Binding-site contacts:
Ligand atom O5 contacts residue GLN168 of chain 1.B at 3.0 Å (h-bond).
Ligand atom C6 contacts residue GLN168 of chain 1.B at 3.8 Å.
Ligand atom O2 contacts residue LYS280 of chain 1.B at 3.5 Å.
Ligand atom O4 contacts residue GLN168 of chain 1.B at 2.9 Å (h-bond).
Ligand atom O2 contacts residue TRP277 of chain 1.B at 3.5 Å.
Ligand atom O3 contacts residue UDP1 of chain 1.I at 2.7 Å (h-bond).
Ligand atom O3 contacts residue TRP170 of chain 1.B at 4.0 Å.
Ligand atom C7 contacts residue TRP171 of chain 1.B at 3.5 Å (hydrophobic).
Ligand atom C5 contacts residue TRP235 of chain 1.B at 3.7 Å (hydrophobic).
Ligand atom C1 contacts residue TRP170 of chain 1.B at 3.8 Å (hydrophobic).
Ligand atom C2 contacts residue GLN168 of chain 1.B at 3.8 Å.
Ligand atom C6 contacts residue GLU238 of chain 1.B at 3.6 Å.
Ligand atom C4 contacts residue GLN168 of chain 1.B at 3.8 Å.
Ligand atom C8 contacts residue TRP171 of chain 1.B at 3.5 Å (hydrophobic).
Ligand atom O4 contacts residue HIS201 of chain 1.B at 4.0 Å.
Ligand atom C5 contacts residue GLN168 of chain 1.B at 3.7 Å.
Ligand atom N2 contacts residue TRP170 of chain 1.B at 3.7 Å.
Ligand atom C3 contacts residue TRP170 of chain 1.B at 3.6 Å (hydrophobic).
Ligand atom C3 contacts residue TRP235 of chain 1.B at 3.7 Å (hydrophobic).
Ligand atom C2 contacts residue TRP170 of chain 1.B at 4.1 Å (hydrophobic).
Ligand atom O1 contacts residue TRP170 of chain 1.B at 4.1 Å.
Ligand atom O6 contacts residue TRP171 of chain 1.B at 3.8 Å.
Ligand atom C3 contacts residue UDP1 of chain 1.I at 3.7 Å.
Ligand atom O4 contacts residue TRP277 of chain 1.B at 3.6 Å.
Ligand atom C4 contacts residue TRP235 of chain 1.B at 3.7 Å (hydrophobic).
Ligand atom C5 contacts residue TRP170 of chain 1.B at 4.0 Å (hydrophobic).
Ligand atom C4 contacts residue GLU238 of chain 1.B at 3.3 Å.
Ligand atom O6 contacts residue TRP235 of chain 1.B at 3.7 Å.
Ligand atom O4 contacts residue GLU238 of chain 1.B at 2.8 Å (salt-bridge).
Ligand atom O3 contacts residue GLN168 of chain 1.B at 3.8 Å.
Ligand atom C6 contacts residue TRP235 of chain 1.B at 3.8 Å (hydrophobic).
Ligand atom O3 contacts residue TRP171 of chain 1.B at 3.1 Å (h-bond).
Ligand atom C6 contacts residue TYR199 of chain 1.B at 3.8 Å (hydrophobic).
Ligand atom O7 contacts residue TRP171 of chain 1.B at 3.6 Å.
Ligand atom C2 contacts residue TRP277 of chain 1.B at 3.9 Å (hydrophobic).
Ligand atom C6 contacts residue THR180 of chain 1.B at 3.3 Å.
Ligand atom O4 contacts residue GLN168 of chain 1.B at 3.6 Å (h-bond).
Ligand atom C1 contacts residue GLN168 of chain 1.B at 3.6 Å.
Ligand atom O6 contacts residue THR180 of chain 1.B at 2.8 Å (h-bond).
Ligand atom O2 contacts residue UDP1 of chain 1.I at 4.0 Å.

This protein binds this small molecule.
Small molecule (SMILES): CC(=O)N[C@@H]1[C@@H](O)[C@H](O[C@@H]2O[C@H](CO)[C@H](O)[C@H](O)[C@H]2O)[C@@H](CO)O[C@H]1O

Sequence of chain 1.B:
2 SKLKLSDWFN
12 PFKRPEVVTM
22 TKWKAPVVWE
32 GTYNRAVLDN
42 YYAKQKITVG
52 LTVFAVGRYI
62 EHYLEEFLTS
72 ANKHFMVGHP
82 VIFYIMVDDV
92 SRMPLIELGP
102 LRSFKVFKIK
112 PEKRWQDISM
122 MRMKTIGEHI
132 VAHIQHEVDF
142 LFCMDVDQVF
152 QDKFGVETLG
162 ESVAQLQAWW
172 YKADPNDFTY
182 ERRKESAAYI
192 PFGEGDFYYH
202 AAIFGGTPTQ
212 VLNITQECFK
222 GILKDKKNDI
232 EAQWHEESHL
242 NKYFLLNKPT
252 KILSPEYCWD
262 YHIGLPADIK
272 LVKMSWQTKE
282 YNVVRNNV